Sequence of chain 1.A:
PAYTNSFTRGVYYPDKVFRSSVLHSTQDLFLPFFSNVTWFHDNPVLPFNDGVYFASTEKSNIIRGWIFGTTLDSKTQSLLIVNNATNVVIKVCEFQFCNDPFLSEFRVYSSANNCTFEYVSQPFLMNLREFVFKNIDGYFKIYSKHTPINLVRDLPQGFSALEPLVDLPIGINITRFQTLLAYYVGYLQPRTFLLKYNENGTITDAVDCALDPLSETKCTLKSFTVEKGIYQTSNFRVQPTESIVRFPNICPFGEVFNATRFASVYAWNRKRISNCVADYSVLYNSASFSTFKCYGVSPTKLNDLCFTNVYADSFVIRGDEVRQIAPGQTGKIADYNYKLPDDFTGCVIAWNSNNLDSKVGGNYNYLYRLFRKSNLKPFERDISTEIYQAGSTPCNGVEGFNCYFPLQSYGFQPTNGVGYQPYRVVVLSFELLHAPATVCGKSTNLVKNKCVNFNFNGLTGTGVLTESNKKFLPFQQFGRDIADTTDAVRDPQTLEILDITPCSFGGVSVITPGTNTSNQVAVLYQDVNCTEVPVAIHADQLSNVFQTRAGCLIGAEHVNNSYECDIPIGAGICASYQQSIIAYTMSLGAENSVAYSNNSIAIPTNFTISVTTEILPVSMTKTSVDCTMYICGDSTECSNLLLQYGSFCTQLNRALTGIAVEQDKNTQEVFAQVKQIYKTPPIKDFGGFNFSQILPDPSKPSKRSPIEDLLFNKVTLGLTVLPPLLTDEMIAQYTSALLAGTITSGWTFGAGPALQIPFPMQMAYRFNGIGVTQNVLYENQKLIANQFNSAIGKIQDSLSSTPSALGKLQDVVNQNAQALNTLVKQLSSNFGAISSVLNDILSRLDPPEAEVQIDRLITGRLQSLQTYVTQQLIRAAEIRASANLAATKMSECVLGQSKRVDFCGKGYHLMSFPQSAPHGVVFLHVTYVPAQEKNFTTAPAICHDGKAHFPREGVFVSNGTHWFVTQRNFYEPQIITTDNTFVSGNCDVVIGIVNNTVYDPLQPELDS

The small molecule below binds the protein below.
Small molecule (SMILES): CC(=O)N[C@@H]1[C@@H](O)[C@H](O)[C@@H](CO)O[C@H]1O

Binding-site contacts:
Ligand atom O4 contacts residue LEU518 of chain 1.B at 3.9 Å.
Ligand atom C2 contacts residue ASN165 of chain 1.A at 2.5 Å.
Ligand atom C8 contacts residue ASN165 of chain 1.A at 4.3 Å.
Ligand atom C6 contacts residue THR167 of chain 1.A at 4.2 Å.
Ligand atom C5 contacts residue GLN115 of chain 1.A at 4.1 Å.
Ligand atom O6 contacts residue GLN115 of chain 1.A at 3.2 Å (h-bond).
Ligand atom C1 contacts residue THR167 of chain 1.A at 4.4 Å.
Ligand atom C6 contacts residue GLN115 of chain 1.A at 3.2 Å.
Ligand atom N2 contacts residue ASN165 of chain 1.A at 2.8 Å (h-bond).
Ligand atom O5 contacts residue ASN165 of chain 1.A at 2.5 Å (h-bond).
Ligand atom C1 contacts residue ASN165 of chain 1.A at 1.5 Å.
Ligand atom C3 contacts residue ASN165 of chain 1.A at 3.8 Å.
Ligand atom C5 contacts residue ASN165 of chain 1.A at 3.7 Å.
Ligand atom O7 contacts residue ASN165 of chain 1.A at 2.4 Å (h-bond).
Ligand atom C7 contacts residue ASN165 of chain 1.A at 2.9 Å.
Ligand atom C4 contacts residue ASN165 of chain 1.A at 4.3 Å.
Ligand atom O5 contacts residue THR167 of chain 1.A at 3.9 Å.
Ligand atom O5 contacts residue GLN115 of chain 1.A at 3.9 Å.
Ligand atom C5 contacts residue THR167 of chain 1.A at 4.0 Å.

Sequence of chain 1.B:
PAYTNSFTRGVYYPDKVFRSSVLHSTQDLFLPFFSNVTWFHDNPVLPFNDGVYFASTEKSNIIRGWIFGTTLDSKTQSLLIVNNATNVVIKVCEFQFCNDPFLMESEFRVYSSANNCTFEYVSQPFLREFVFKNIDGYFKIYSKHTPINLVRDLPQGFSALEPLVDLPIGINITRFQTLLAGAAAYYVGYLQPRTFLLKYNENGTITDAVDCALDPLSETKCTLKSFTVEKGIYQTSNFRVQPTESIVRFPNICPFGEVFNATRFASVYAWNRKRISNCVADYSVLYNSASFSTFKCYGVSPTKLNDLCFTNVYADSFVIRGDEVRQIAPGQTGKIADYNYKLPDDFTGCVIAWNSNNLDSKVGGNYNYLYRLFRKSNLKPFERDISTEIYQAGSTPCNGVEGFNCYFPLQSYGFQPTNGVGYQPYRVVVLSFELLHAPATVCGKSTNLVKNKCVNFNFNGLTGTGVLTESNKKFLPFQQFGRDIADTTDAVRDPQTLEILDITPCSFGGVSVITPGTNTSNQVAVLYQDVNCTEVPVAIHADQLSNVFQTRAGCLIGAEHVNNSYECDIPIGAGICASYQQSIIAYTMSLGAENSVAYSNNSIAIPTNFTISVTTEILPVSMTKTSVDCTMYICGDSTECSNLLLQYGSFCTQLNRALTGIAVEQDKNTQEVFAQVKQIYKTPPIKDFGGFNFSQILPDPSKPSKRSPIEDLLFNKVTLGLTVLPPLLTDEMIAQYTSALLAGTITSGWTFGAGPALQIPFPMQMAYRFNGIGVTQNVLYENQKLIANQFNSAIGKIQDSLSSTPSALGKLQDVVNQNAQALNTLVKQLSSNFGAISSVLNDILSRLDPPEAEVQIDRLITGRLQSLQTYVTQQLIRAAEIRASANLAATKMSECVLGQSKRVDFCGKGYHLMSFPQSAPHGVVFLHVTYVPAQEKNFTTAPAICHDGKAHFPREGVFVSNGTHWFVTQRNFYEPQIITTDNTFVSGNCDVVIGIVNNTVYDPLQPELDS